Binding-site contacts:
Ligand atom C5 contacts residue ASN1128 of chain 1.B at 3.7 Å.
Ligand atom C8 contacts residue ILE1126 of chain 1.B at 4.4 Å (hydrophobic).
Ligand atom C7 contacts residue ASN1128 of chain 1.B at 3.2 Å.
Ligand atom O7 contacts residue ASN1128 of chain 1.B at 3.1 Å (h-bond).
Ligand atom O5 contacts residue ASN1128 of chain 1.B at 2.4 Å (h-bond).
Ligand atom C2 contacts residue ASN1128 of chain 1.B at 2.5 Å.
Ligand atom C3 contacts residue ASN1128 of chain 1.B at 3.8 Å.
Ligand atom N2 contacts residue ASN1128 of chain 1.B at 2.9 Å (h-bond).
Ligand atom C1 contacts residue ASN1128 of chain 1.B at 1.4 Å.
Ligand atom C4 contacts residue ASN1128 of chain 1.B at 4.2 Å.
Ligand atom C8 contacts residue ASN1128 of chain 1.B at 4.3 Å.

This small molecule binds to this protein.
Small molecule (SMILES): CC(=O)N[C@H]1[C@H](O[C@H]2[C@H](O)[C@@H](NC(C)=O)CO[C@@H]2CO)O[C@H](CO)[C@@H](O)[C@@H]1O

Sequence of chain 1.B:
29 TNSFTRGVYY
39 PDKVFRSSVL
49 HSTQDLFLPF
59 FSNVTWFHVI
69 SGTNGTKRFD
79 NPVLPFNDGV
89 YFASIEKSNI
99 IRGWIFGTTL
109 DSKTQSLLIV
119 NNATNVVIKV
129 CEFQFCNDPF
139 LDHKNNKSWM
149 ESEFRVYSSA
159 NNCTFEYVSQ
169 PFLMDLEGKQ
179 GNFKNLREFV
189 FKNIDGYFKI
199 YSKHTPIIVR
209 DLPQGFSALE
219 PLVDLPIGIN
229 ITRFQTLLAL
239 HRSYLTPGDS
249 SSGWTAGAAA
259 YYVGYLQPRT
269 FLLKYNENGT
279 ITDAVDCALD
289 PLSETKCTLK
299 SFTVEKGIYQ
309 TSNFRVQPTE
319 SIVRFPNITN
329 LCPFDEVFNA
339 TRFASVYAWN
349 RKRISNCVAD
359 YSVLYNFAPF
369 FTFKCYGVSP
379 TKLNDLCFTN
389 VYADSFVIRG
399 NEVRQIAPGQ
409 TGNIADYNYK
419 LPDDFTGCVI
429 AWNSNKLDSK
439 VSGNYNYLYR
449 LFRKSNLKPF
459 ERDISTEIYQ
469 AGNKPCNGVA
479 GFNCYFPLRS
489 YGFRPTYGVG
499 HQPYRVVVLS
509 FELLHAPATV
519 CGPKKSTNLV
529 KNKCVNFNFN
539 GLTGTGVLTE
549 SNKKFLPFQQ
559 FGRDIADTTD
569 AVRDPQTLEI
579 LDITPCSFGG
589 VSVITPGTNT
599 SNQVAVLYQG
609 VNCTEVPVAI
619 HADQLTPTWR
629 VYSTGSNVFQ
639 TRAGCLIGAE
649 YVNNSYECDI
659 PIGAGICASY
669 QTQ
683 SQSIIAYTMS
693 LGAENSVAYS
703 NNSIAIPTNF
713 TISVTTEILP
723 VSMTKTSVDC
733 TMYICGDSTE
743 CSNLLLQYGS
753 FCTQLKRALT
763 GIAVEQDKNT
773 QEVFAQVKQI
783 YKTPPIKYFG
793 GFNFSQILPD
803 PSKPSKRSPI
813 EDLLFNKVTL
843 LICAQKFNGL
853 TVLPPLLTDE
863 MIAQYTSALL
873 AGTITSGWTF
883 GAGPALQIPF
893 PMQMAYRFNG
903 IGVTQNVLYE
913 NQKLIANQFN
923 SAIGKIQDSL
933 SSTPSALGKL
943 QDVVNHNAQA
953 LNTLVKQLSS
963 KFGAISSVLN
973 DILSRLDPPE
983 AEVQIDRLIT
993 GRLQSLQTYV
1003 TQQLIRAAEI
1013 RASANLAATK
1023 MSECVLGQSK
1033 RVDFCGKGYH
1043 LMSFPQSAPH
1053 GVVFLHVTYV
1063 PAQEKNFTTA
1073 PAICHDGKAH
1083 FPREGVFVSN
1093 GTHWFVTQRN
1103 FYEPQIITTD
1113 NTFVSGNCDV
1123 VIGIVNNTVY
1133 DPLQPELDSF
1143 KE